Sequence of chain 25.B:
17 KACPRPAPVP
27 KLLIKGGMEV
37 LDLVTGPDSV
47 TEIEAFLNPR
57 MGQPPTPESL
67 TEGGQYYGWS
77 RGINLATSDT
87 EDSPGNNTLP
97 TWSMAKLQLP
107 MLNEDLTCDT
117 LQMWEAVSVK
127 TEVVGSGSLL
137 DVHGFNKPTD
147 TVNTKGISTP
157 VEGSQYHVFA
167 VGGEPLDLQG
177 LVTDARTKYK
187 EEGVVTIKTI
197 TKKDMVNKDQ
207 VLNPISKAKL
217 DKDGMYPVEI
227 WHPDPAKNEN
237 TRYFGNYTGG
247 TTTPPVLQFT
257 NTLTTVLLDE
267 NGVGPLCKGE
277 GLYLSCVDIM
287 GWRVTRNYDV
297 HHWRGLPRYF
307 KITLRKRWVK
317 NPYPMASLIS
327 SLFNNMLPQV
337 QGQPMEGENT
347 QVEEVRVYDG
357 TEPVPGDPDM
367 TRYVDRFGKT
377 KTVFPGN

Sequence of chain 25.A:
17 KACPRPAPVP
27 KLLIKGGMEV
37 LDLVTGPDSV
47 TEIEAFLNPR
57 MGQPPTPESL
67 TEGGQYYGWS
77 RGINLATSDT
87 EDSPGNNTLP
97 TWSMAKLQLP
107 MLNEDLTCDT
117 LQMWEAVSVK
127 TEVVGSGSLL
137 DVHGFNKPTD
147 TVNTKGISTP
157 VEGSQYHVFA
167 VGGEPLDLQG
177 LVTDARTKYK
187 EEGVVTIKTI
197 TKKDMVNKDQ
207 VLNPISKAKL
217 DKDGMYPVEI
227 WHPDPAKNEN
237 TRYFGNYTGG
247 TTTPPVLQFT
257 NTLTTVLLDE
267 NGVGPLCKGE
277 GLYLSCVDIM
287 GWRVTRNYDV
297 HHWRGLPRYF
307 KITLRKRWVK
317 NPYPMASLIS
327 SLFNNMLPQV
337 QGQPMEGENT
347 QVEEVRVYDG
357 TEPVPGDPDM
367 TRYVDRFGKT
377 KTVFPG

Binding-site contacts:
Ligand atom C6 contacts residue ASN93 of chain 25.A at 3.0 Å.
Ligand atom O8 contacts residue TYR72 of chain 25.A at 4.3 Å.
Ligand atom O1A contacts residue ARG77 of chain 25.A at 3.2 Å (salt-bridge).
Ligand atom C1 contacts residue ARG77 of chain 25.A at 3.6 Å.
Ligand atom O4 contacts residue THR291 of chain 25.A at 3.5 Å.
Ligand atom O4 contacts residue VAL296 of chain 25.A at 3.9 Å.
Ligand atom C3 contacts residue GLY78 of chain 25.A at 4.0 Å.
Ligand atom O1A contacts residue HIS298 of chain 25.A at 3.9 Å.
Ligand atom C1 contacts residue LYS186 of chain 25.A at 3.9 Å.
Ligand atom C1 contacts residue TYR72 of chain 25.A at 4.1 Å (hydrophobic).
Ligand atom C3 contacts residue HIS298 of chain 25.A at 3.6 Å.
Ligand atom C5 contacts residue TYR72 of chain 25.A at 3.9 Å (hydrophobic).
Ligand atom O8 contacts residue ARG77 of chain 25.A at 3.2 Å (salt-bridge).
Ligand atom C3 contacts residue GLY78 of chain 25.A at 3.6 Å.
Ligand atom O3 contacts residue GLY78 of chain 25.A at 3.3 Å.
Ligand atom N5 contacts residue TYR72 of chain 25.A at 3.4 Å (h-bond).
Ligand atom O1B contacts residue TYR72 of chain 25.A at 4.1 Å.
Ligand atom C2 contacts residue GLY78 of chain 25.A at 3.9 Å.
Ligand atom C3 contacts residue VAL296 of chain 25.A at 3.7 Å (hydrophobic).
Ligand atom O4 contacts residue ILE79 of chain 25.A at 4.0 Å.
Ligand atom C1 contacts residue SER89 of chain 25.A at 3.5 Å.
Ligand atom C4 contacts residue TYR72 of chain 25.A at 3.8 Å (hydrophobic).
Ligand atom O1A contacts residue TYR72 of chain 25.A at 3.5 Å.
Ligand atom O1B contacts residue SER89 of chain 25.A at 3.1 Å (h-bond).
Ligand atom O4 contacts residue ASN80 of chain 25.A at 4.3 Å.
Ligand atom C4 contacts residue GLY78 of chain 25.A at 3.4 Å.
Ligand atom C5 contacts residue ASN93 of chain 25.A at 3.6 Å.
Ligand atom O4 contacts residue HIS298 of chain 25.A at 2.7 Å (h-bond).
Ligand atom C4 contacts residue ASN93 of chain 25.A at 4.2 Å.
Ligand atom O4 contacts residue GLY78 of chain 25.A at 3.1 Å.
Ligand atom O1B contacts residue ARG77 of chain 25.A at 2.9 Å (salt-bridge).
Ligand atom C11 contacts residue ASP85 of chain 25.B at 4.0 Å.
Ligand atom C1 contacts residue GLY78 of chain 25.A at 3.7 Å.
Ligand atom C4 contacts residue HIS298 of chain 25.A at 3.2 Å.
Ligand atom O1A contacts residue LYS186 of chain 25.A at 2.8 Å (salt-bridge).
Ligand atom O1A contacts residue GLY78 of chain 25.A at 3.2 Å (h-bond).
Ligand atom C6 contacts residue TYR72 of chain 25.A at 4.0 Å (hydrophobic).
Ligand atom O6 contacts residue ASN93 of chain 25.A at 3.0 Å (h-bond).
Ligand atom O10 contacts residue THR291 of chain 25.A at 4.3 Å.
Ligand atom O1A contacts residue SER89 of chain 25.A at 3.1 Å (h-bond).

The small molecule below binds the protein below.
Small molecule (SMILES): CC(=O)N[C@@H]1[C@@H](O[C@@H]2O[C@H](CO)[C@H](O)[C@H](O[C@]3(C(=O)O)C[C@H](O)[C@@H](NC(C)=O)[C@H]([C@H](O)[C@H](O)CO)O3)[C@H]2O)[C@H](O)[C@@H](CO[C@]2(C(=O)O)C[C@H](O)[C@@H](NC(C)=O)[C@H]([C@H](O)[C@H](O)CO)O2)O[C@H]1O